Sequence of chain 29.C:
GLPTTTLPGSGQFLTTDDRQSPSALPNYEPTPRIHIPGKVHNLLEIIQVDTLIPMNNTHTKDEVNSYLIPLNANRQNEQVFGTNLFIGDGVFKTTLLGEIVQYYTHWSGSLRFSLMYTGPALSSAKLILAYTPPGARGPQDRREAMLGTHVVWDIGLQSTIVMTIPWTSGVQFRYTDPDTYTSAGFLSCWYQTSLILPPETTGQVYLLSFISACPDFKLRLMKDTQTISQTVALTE

Sequence of chain 29.A:
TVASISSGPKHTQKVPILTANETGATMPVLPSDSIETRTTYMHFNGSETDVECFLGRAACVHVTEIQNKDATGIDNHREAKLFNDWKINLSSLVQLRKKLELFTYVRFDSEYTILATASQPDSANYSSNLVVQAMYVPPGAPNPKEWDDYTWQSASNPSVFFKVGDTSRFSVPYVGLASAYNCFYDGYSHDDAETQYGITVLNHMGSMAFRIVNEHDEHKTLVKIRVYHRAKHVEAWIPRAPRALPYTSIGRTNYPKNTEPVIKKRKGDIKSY

This protein binds this small molecule.
Small molecule (SMILES): Cc1cc(CCCCCCCOc2ccc(C3=N[C@@H](C)CO3)cc2Cl)on1

Sequence of chain 30.C:
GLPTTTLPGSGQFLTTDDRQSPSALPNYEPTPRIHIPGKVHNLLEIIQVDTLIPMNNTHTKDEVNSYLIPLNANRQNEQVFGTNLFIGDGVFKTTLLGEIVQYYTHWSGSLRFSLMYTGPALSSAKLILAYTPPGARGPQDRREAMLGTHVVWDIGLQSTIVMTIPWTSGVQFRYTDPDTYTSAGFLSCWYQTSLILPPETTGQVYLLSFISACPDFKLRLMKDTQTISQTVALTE

Binding-site contacts:
Ligand atom C4B contacts residue LEU106 of chain 29.A at 3.7 Å (hydrophobic).
Ligand atom CL1 contacts residue ASN105 of chain 29.A at 3.3 Å.
Ligand atom CM1 contacts residue CYS199 of chain 29.A at 3.8 Å (hydrophobic).
Ligand atom C3B contacts residue LEU106 of chain 29.A at 3.8 Å (hydrophobic).
Ligand atom C6C contacts residue VAL191 of chain 29.A at 3.3 Å (hydrophobic).
Ligand atom CL1 contacts residue ILE104 of chain 29.A at 3.6 Å.
Ligand atom C3C contacts residue VAL188 of chain 29.A at 3.3 Å (hydrophobic).
Ligand atom C4C contacts residue TYR152 of chain 29.A at 3.9 Å (hydrophobic).
Ligand atom N2 contacts residue PRO174 of chain 29.A at 3.7 Å.
Ligand atom C5 contacts residue TYR152 of chain 29.A at 3.6 Å (hydrophobic).
Ligand atom C5A contacts residue CYS199 of chain 29.A at 3.9 Å (hydrophobic).
Ligand atom C3 contacts residue PRO174 of chain 29.A at 3.7 Å (hydrophobic).
Ligand atom O1 contacts residue ALA24 of chain 29.C at 3.4 Å.
Ligand atom C3 contacts residue PHE186 of chain 29.A at 3.9 Å (hydrophobic).
Ligand atom O1 contacts residue PHE186 of chain 29.A at 3.8 Å.
Ligand atom C5 contacts residue PHE186 of chain 29.A at 3.7 Å (hydrophobic).
Ligand atom C31 contacts residue SER175 of chain 29.A at 3.5 Å.
Ligand atom CL1 contacts residue MET221 of chain 29.A at 3.8 Å.
Ligand atom O1A contacts residue VAL122 of chain 29.A at 4.0 Å.
Ligand atom C31 contacts residue ALA150 of chain 29.A at 3.5 Å (hydrophobic).
Ligand atom C1C contacts residue TYR152 of chain 29.A at 3.9 Å (hydrophobic).
Ligand atom C5C contacts residue TYR128 of chain 29.A at 3.7 Å (hydrophobic).
Ligand atom O1 contacts residue VAL188 of chain 29.A at 3.8 Å.
Ligand atom C3C contacts residue TYR128 of chain 29.A at 3.6 Å (hydrophobic).
Ligand atom C3B contacts residue TYR197 of chain 29.A at 3.3 Å (hydrophobic).
Ligand atom C31 contacts residue PRO174 of chain 29.A at 3.3 Å (hydrophobic).
Ligand atom C2B contacts residue TYR197 of chain 29.A at 3.3 Å (hydrophobic).
Ligand atom C4A contacts residue ASN198 of chain 29.A at 3.9 Å.
Ligand atom N3A contacts residue ASN219 of chain 29.A at 3.4 Å (h-bond).
Ligand atom N2 contacts residue ALA24 of chain 29.C at 3.1 Å.
Ligand atom C5A contacts residue VAL122 of chain 29.A at 3.9 Å (hydrophobic).
Ligand atom C4 contacts residue PHE186 of chain 29.A at 3.7 Å (hydrophobic).
Ligand atom C2C contacts residue VAL188 of chain 29.A at 2.8 Å (hydrophobic).
Ligand atom C31 contacts residue VAL176 of chain 29.A at 3.3 Å (hydrophobic).
Ligand atom C5C contacts residue ILE104 of chain 29.A at 4.0 Å (hydrophobic).
Ligand atom O1B contacts residue MET221 of chain 29.A at 3.8 Å.
Ligand atom N2 contacts residue PHE186 of chain 29.A at 4.0 Å.
Ligand atom C7C contacts residue TYR128 of chain 29.A at 3.5 Å (hydrophobic).
Ligand atom C4 contacts residue TYR152 of chain 29.A at 3.7 Å (hydrophobic).
Ligand atom O1 contacts residue TYR152 of chain 29.A at 3.9 Å.